Binding-site contacts:
Ligand atom C4 contacts residue GLY195 of chain 1.B at 4.1 Å.
Ligand atom O5 contacts residue HIS128 of chain 1.B at 3.0 Å.
Ligand atom O4 contacts residue GLY196 of chain 1.B at 3.8 Å.
Ligand atom C1 contacts residue THR208 of chain 1.B at 3.9 Å.
Ligand atom C3 contacts residue TYR125 of chain 1.B at 4.1 Å (hydrophobic).
Ligand atom C5 contacts residue ILE206 of chain 1.B at 4.0 Å (hydrophobic).
Ligand atom C1 contacts residue TYR125 of chain 1.B at 4.1 Å (hydrophobic).
Ligand atom O3 contacts residue GLY196 of chain 1.B at 3.9 Å.
Ligand atom O4 contacts residue ILE206 of chain 1.B at 3.5 Å.
Ligand atom O2 contacts residue TRP210 of chain 1.B at 3.4 Å.
Ligand atom O5 contacts residue HIS194 of chain 1.B at 3.1 Å (h-bond).
Ligand atom O2 contacts residue CO1 of chain 1.H at 4.0 Å.
Ligand atom O5 contacts residue CO1 of chain 1.H at 2.4 Å.
Ligand atom C4 contacts residue THR160 of chain 1.B at 4.2 Å.
Ligand atom O3 contacts residue THR160 of chain 1.B at 2.5 Å (h-bond).
Ligand atom O3 contacts residue LYS204 of chain 1.B at 2.8 Å (salt-bridge).
Ligand atom O2 contacts residue THR208 of chain 1.B at 2.8 Å (h-bond).
Ligand atom O1 contacts residue HIS194 of chain 1.B at 3.6 Å (h-bond).
Ligand atom C5 contacts residue GLY196 of chain 1.B at 3.7 Å.
Ligand atom O1 contacts residue HIS128 of chain 1.B at 3.7 Å.
Ligand atom O1 contacts residue ASP130 of chain 1.B at 3.1 Å (salt-bridge).
Ligand atom C3 contacts residue TYR119 of chain 1.B at 4.1 Å (hydrophobic).
Ligand atom C2 contacts residue HIS194 of chain 1.B at 3.9 Å.
Ligand atom O1 contacts residue TRP210 of chain 1.B at 3.2 Å (h-bond).
Ligand atom C2 contacts residue TYR125 of chain 1.B at 3.9 Å (hydrophobic).
Ligand atom C1 contacts residue TRP210 of chain 1.B at 3.9 Å (hydrophobic).
Ligand atom C3 contacts residue VAL148 of chain 1.B at 4.2 Å (hydrophobic).
Ligand atom O4 contacts residue LYS204 of chain 1.B at 3.0 Å (salt-bridge).
Ligand atom C5 contacts residue LYS204 of chain 1.B at 3.3 Å.
Ligand atom O2 contacts residue VAL148 of chain 1.B at 4.2 Å.
Ligand atom C5 contacts residue THR160 of chain 1.B at 3.7 Å.
Ligand atom C2 contacts residue CO1 of chain 1.H at 3.0 Å.
Ligand atom C3 contacts residue ILE206 of chain 1.B at 3.6 Å (hydrophobic).
Ligand atom O4 contacts residue TYR119 of chain 1.B at 2.7 Å (h-bond).
Ligand atom C4 contacts residue GLY196 of chain 1.B at 4.0 Å.
Ligand atom O5 contacts residue TYR125 of chain 1.B at 3.7 Å.
Ligand atom C5 contacts residue TYR119 of chain 1.B at 3.8 Å (hydrophobic).
Ligand atom C2 contacts residue HIS128 of chain 1.B at 4.0 Å.
Ligand atom O1 contacts residue CO1 of chain 1.H at 2.0 Å.
Ligand atom C1 contacts residue CO1 of chain 1.H at 2.8 Å.

A protein and the small-molecule ligand that binds it are described below.
Small molecule (SMILES): O=C(O)CCC(=O)C(=O)O

Sequence of chain 1.B:
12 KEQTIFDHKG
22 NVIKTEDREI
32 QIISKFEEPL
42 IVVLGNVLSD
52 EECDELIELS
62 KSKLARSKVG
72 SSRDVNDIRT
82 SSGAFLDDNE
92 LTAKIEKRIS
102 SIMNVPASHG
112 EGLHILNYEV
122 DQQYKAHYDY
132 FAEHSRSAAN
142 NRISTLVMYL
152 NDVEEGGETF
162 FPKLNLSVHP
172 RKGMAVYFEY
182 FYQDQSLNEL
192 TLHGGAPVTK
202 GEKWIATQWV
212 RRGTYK